A protein and the small-molecule ligand that binds it are described below.
Small molecule (SMILES): COc1ccc2c(c1)CCCN2c1nc(Cl)nc2ncccc12

Sequence of chain 1.D:
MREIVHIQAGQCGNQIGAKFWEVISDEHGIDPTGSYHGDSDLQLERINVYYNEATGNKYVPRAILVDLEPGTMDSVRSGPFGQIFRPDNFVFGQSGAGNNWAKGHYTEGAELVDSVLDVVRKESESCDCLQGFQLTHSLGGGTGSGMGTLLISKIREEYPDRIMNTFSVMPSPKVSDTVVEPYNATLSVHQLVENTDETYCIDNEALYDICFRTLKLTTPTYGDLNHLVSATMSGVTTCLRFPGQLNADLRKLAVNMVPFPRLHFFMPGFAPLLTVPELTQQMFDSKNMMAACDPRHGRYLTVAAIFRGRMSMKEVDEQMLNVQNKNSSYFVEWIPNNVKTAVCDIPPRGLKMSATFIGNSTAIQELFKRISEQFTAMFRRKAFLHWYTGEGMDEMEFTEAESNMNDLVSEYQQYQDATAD

Sequence of chain 1.C:
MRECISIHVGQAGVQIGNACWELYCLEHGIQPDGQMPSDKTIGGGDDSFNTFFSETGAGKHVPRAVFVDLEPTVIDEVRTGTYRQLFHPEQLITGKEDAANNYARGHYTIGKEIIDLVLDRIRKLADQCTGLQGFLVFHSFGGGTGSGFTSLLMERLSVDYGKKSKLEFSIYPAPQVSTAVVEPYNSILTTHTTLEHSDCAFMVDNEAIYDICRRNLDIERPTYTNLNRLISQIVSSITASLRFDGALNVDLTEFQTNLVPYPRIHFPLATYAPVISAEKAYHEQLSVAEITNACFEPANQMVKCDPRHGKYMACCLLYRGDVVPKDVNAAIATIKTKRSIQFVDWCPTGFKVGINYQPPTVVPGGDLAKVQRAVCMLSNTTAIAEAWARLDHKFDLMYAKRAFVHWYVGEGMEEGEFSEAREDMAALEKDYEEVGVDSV

Binding-site contacts:
Ligand atom C13 contacts residue LYS350 of chain 1.D at 3.4 Å.
Ligand atom C5 contacts residue ALA314 of chain 1.D at 3.8 Å (hydrophobic).
Ligand atom C14 contacts residue THR179 of chain 1.C at 3.6 Å.
Ligand atom C13 contacts residue THR179 of chain 1.C at 3.5 Å.
Ligand atom C12 contacts residue LYS350 of chain 1.D at 3.6 Å.
Ligand atom C10 contacts residue MET257 of chain 1.D at 3.7 Å (hydrophobic).
Ligand atom C1 contacts residue ALA248 of chain 1.D at 3.6 Å (hydrophobic).
Ligand atom O1 contacts residue LYS350 of chain 1.D at 2.9 Å.
Ligand atom N2 contacts residue CYS239 of chain 1.D at 3.4 Å (h-bond).
Ligand atom C12 contacts residue VAL313 of chain 1.D at 3.6 Å (hydrophobic).
Ligand atom N2 contacts residue ILE316 of chain 1.D at 3.3 Å.
Ligand atom C12 contacts residue ASN256 of chain 1.D at 3.9 Å.
Ligand atom C4 contacts residue ALA314 of chain 1.D at 3.6 Å (hydrophobic).
Ligand atom C13 contacts residue ASN256 of chain 1.D at 3.2 Å.
Ligand atom C16 contacts residue THR179 of chain 1.C at 3.9 Å.
Ligand atom C3 contacts residue ALA352 of chain 1.D at 3.8 Å (hydrophobic).
Ligand atom C3 contacts residue ALA315 of chain 1.D at 3.5 Å (hydrophobic).
Ligand atom N4 contacts residue ALA248 of chain 1.D at 3.5 Å.
Ligand atom N4 contacts residue LEU253 of chain 1.D at 3.4 Å.
Ligand atom CL1 contacts residue ALA248 of chain 1.D at 3.8 Å.
Ligand atom CL1 contacts residue LEU240 of chain 1.D at 3.5 Å.
Ligand atom C4 contacts residue LYS350 of chain 1.D at 3.9 Å.
Ligand atom C7 contacts residue LEU253 of chain 1.D at 3.8 Å (hydrophobic).
Ligand atom C14 contacts residue ASN256 of chain 1.D at 3.6 Å.
Ligand atom C2 contacts residue CYS239 of chain 1.D at 3.7 Å (hydrophobic).
Ligand atom C17 contacts residue LYS252 of chain 1.D at 3.9 Å.
Ligand atom C15 contacts residue THR179 of chain 1.C at 2.8 Å.
Ligand atom C10 contacts residue ASN256 of chain 1.D at 3.8 Å.
Ligand atom C5 contacts residue LEU246 of chain 1.D at 3.9 Å (hydrophobic).
Ligand atom O1 contacts residue ASN256 of chain 1.D at 3.8 Å.
Ligand atom C15 contacts residue ASN256 of chain 1.D at 3.5 Å.
Ligand atom CL1 contacts residue LEU253 of chain 1.D at 3.9 Å.
Ligand atom C9 contacts residue ALA314 of chain 1.D at 3.9 Å (hydrophobic).
Ligand atom C3 contacts residue ALA314 of chain 1.D at 3.8 Å (hydrophobic).
Ligand atom N1 contacts residue CYS239 of chain 1.D at 3.5 Å.
Ligand atom C11 contacts residue LYS350 of chain 1.D at 3.2 Å.
Ligand atom C1 contacts residue LEU253 of chain 1.D at 3.6 Å (hydrophobic).
Ligand atom C3 contacts residue ILE316 of chain 1.D at 3.5 Å (hydrophobic).
Ligand atom C11 contacts residue ASN256 of chain 1.D at 3.3 Å.
Ligand atom C12 contacts residue ASN348 of chain 1.D at 3.5 Å.